Binding-site contacts:
Ligand atom C6 contacts residue ALA706 of chain 1.B at 4.0 Å (hydrophobic).
Ligand atom C8 contacts residue LYS1073 of chain 1.B at 3.6 Å.
Ligand atom C2 contacts residue ASN1074 of chain 1.B at 2.5 Å.
Ligand atom C5 contacts residue ASN1074 of chain 1.B at 3.7 Å.
Ligand atom C5 contacts residue ALA706 of chain 1.B at 3.9 Å (hydrophobic).
Ligand atom N2 contacts residue ASN1074 of chain 1.B at 2.9 Å (h-bond).
Ligand atom C1 contacts residue ASN1074 of chain 1.B at 1.4 Å.
Ligand atom C8 contacts residue ASN1074 of chain 1.B at 3.2 Å.
Ligand atom C8 contacts residue GLU1072 of chain 1.B at 3.2 Å.
Ligand atom O7 contacts residue ASN1074 of chain 1.B at 3.5 Å (h-bond).
Ligand atom C4 contacts residue ASN1074 of chain 1.B at 4.2 Å.
Ligand atom C7 contacts residue GLU1072 of chain 1.B at 4.5 Å.
Ligand atom O5 contacts residue ASN1074 of chain 1.B at 2.4 Å (h-bond).
Ligand atom C3 contacts residue ASN1074 of chain 1.B at 3.8 Å.
Ligand atom C7 contacts residue ASN1074 of chain 1.B at 3.2 Å.

Sequence of chain 1.B:
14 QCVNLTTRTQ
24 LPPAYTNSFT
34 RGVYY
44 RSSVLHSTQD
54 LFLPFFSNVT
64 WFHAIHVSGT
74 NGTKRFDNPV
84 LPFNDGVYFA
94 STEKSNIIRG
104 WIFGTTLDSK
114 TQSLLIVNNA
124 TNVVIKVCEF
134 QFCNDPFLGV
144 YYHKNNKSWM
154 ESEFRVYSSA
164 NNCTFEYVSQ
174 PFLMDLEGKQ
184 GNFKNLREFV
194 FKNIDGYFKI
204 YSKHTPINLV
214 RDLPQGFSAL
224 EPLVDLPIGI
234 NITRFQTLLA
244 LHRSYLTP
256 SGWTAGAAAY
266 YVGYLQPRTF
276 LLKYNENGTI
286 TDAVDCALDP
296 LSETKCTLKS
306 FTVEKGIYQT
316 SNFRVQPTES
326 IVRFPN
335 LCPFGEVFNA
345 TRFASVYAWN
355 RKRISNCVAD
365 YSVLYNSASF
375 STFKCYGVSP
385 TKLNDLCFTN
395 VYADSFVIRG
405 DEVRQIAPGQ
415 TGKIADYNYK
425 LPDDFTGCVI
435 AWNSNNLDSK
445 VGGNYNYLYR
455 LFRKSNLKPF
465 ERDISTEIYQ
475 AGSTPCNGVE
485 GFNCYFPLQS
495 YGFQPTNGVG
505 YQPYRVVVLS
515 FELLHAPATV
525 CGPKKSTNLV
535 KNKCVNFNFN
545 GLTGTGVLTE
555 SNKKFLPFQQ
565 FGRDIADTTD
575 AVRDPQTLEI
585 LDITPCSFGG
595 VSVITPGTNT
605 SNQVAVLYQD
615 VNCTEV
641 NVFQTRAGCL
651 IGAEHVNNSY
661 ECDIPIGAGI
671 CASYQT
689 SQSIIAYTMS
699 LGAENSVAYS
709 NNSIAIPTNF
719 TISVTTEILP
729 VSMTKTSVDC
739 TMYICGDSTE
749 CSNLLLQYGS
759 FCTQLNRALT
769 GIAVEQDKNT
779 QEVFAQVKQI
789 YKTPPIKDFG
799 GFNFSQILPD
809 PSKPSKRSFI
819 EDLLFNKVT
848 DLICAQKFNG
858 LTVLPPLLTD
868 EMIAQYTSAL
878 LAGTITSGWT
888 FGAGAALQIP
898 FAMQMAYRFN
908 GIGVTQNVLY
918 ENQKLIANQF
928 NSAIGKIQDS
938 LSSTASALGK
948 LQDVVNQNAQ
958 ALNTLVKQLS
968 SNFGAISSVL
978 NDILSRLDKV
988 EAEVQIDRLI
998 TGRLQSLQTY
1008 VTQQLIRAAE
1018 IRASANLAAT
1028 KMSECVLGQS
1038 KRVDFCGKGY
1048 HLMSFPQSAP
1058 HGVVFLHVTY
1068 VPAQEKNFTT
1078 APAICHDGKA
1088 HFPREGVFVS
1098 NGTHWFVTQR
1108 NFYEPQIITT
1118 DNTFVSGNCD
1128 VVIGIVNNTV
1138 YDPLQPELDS

This small molecule binds to this protein.
Small molecule (SMILES): CC(=O)N[C@@H]1[C@@H](O)[C@H](O)[C@@H](CO)O[C@H]1O